Binding-site contacts:
Ligand atom C4 contacts residue ASN154 of chain 3.A at 4.3 Å.
Ligand atom C2 contacts residue ASN154 of chain 3.A at 2.5 Å.
Ligand atom C8 contacts residue VAL153 of chain 3.A at 4.4 Å (hydrophobic).
Ligand atom C3 contacts residue ASN154 of chain 3.A at 3.9 Å.
Ligand atom C7 contacts residue ASN154 of chain 3.A at 3.0 Å.
Ligand atom N2 contacts residue THR160 of chain 3.A at 3.5 Å.
Ligand atom O7 contacts residue ASP161 of chain 3.A at 3.7 Å.
Ligand atom C2 contacts residue THR160 of chain 3.A at 2.7 Å.
Ligand atom O7 contacts residue THR160 of chain 3.A at 2.5 Å.
Ligand atom N2 contacts residue ASN154 of chain 3.A at 3.0 Å (h-bond).
Ligand atom C5 contacts residue ASN154 of chain 3.A at 3.8 Å.
Ligand atom O3 contacts residue THR160 of chain 3.A at 4.3 Å.
Ligand atom O7 contacts residue ASN154 of chain 3.A at 2.7 Å (h-bond).
Ligand atom C4 contacts residue THR160 of chain 3.A at 3.6 Å.
Ligand atom O6 contacts residue HIS158 of chain 3.A at 3.4 Å (h-bond).
Ligand atom C7 contacts residue THR160 of chain 3.A at 3.4 Å.
Ligand atom C1 contacts residue THR160 of chain 3.A at 3.0 Å.
Ligand atom O5 contacts residue HIS158 of chain 3.A at 3.8 Å.
Ligand atom C5 contacts residue THR160 of chain 3.A at 3.7 Å.
Ligand atom C3 contacts residue THR160 of chain 3.A at 3.9 Å.
Ligand atom C8 contacts residue ASN154 of chain 3.A at 4.1 Å.
Ligand atom C8 contacts residue ILE152 of chain 3.A at 4.3 Å (hydrophobic).
Ligand atom C1 contacts residue ASN154 of chain 3.A at 1.6 Å.
Ligand atom C6 contacts residue HIS158 of chain 3.A at 4.0 Å.
Ligand atom O5 contacts residue ASN154 of chain 3.A at 2.4 Å (h-bond).
Ligand atom O5 contacts residue THR160 of chain 3.A at 3.2 Å.
Ligand atom C6 contacts residue THR160 of chain 3.A at 3.7 Å.

Sequence of chain 3.A:
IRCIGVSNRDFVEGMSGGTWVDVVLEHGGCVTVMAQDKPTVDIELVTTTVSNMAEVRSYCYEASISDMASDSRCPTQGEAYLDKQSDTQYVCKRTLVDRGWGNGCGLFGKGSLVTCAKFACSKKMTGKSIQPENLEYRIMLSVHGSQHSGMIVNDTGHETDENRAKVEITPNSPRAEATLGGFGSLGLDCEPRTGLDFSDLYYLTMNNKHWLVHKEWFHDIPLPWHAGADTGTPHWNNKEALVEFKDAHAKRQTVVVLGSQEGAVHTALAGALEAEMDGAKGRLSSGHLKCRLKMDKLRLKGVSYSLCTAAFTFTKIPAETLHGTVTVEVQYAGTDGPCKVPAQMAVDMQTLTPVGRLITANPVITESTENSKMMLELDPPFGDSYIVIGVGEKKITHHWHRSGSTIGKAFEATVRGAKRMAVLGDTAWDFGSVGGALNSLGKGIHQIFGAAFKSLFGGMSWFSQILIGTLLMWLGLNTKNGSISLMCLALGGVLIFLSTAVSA

The small molecule below binds the protein below.
Small molecule (SMILES): CC(=O)N[C@@H]1[C@@H](O)[C@H](O)[C@@H](CO)O[C@H]1O